Binding-site contacts:
Ligand atom OP1 contacts residue ILE491 of chain 1.A at 3.2 Å.
Ligand atom C5' contacts residue PRO210 of chain 1.A at 3.1 Å (hydrophobic).
Ligand atom C5 contacts residue SER671 of chain 1.A at 3.2 Å.
Ligand atom OP1 contacts residue ARG212 of chain 1.A at 2.7 Å (salt-bridge).
Ligand atom OP1 contacts residue SER495 of chain 1.A at 2.5 Å (h-bond).
Ligand atom OP1 contacts residue THR834 of chain 1.A at 3.4 Å (h-bond).
Ligand atom O4' contacts residue PRO810 of chain 1.A at 3.1 Å.
Ligand atom O2 contacts residue PRO810 of chain 1.A at 3.4 Å.
Ligand atom O3' contacts residue GLN261 of chain 1.A at 3.1 Å (h-bond).
Ligand atom OP1 contacts residue LYS511 of chain 1.A at 3.0 Å.
Ligand atom C4 contacts residue PRO635 of chain 1.A at 3.4 Å (hydrophobic).
Ligand atom C7 contacts residue ARG239 of chain 1.A at 3.2 Å.
Ligand atom C4' contacts residue VAL258 of chain 1.A at 3.5 Å (hydrophobic).
Ligand atom OP2 contacts residue SER464 of chain 1.A at 3.0 Å (h-bond).
Ligand atom O5' contacts residue ARG239 of chain 1.A at 2.9 Å.
Ligand atom O4 contacts residue THR513 of chain 1.A at 3.1 Å.
Ligand atom C2' contacts residue LEU465 of chain 1.A at 3.5 Å (hydrophobic).
Ligand atom C3' contacts residue ARG239 of chain 1.A at 3.4 Å.
Ligand atom C4 contacts residue THR513 of chain 1.A at 3.4 Å.
Ligand atom OP1 contacts residue THR255 of chain 1.A at 3.0 Å (h-bond).
Ligand atom OP2 contacts residue TYR432 of chain 1.A at 2.7 Å (h-bond).
Ligand atom N3 contacts residue TYR432 of chain 1.A at 3.5 Å.
Ligand atom N3 contacts residue PRO635 of chain 1.A at 3.0 Å (h-bond).
Ligand atom O2 contacts residue PRO635 of chain 1.A at 3.2 Å.
Ligand atom C5' contacts residue VAL258 of chain 1.A at 3.4 Å (hydrophobic).
Ligand atom OP1 contacts residue SER833 of chain 1.A at 2.6 Å (h-bond).
Ligand atom O5' contacts residue LYS511 of chain 1.A at 3.3 Å.
Ligand atom C5' contacts residue ARG239 of chain 1.A at 3.4 Å.
Ligand atom OP2 contacts residue HIS463 of chain 1.A at 2.9 Å (h-bond).
Ligand atom C1' contacts residue LYS511 of chain 1.A at 3.3 Å.
Ligand atom OP1 contacts residue ARG211 of chain 1.A at 3.5 Å.
Ligand atom OP2 contacts residue GLY431 of chain 1.A at 3.2 Å.
Ligand atom O4' contacts residue LYS511 of chain 1.A at 3.3 Å.
Ligand atom C2 contacts residue PRO635 of chain 1.A at 3.3 Å (hydrophobic).
Ligand atom OP1 contacts residue THR489 of chain 1.A at 2.7 Å (h-bond).
Ligand atom C4' contacts residue GLY257 of chain 1.A at 3.4 Å.
Ligand atom N4 contacts residue GLU676 of chain 1.A at 3.0 Å.
Ligand atom OP1 contacts residue ARG239 of chain 1.A at 2.9 Å (salt-bridge).
Ligand atom OP1 contacts residue HIS809 of chain 1.A at 3.3 Å (h-bond).
Ligand atom OP1 contacts residue SER464 of chain 1.A at 3.3 Å (h-bond).

The small molecule below binds the protein below.
Small molecule (SMILES): Cc1cn([C@H]2C[C@H](O[P](=O)(O)OC[C@H]3O[C@@H](n4ccc(N)nc4=O)C[C@@H]3O[P](=O)(O)OC[C@H]3O[C@@H](n4ccc(N)nc4=O)C[C@@H]3O[P](=O)(O)OC[C@H]3O[C@@H](n4ccc(N)nc4=O)C[C@@H]3O[P](=O)(O)OC[C@H]3O[C@@H](n4cc(C)c(=O)[nH]c4=O)C[C@@H]3O)[C@@H](CO[P](=O)(O)O[C@H]3C[C@H](n4ccc(N)nc4=O)O[C@@H]3CO[P](=O)(O)O[C@H]3C[C@H](n4cc(C)c(=O)[nH]c4=O)O[C@@H]3CO[P](=O)(O)O[C@H]3C[C@H](n4ccc(N)nc4=O)O[C@@H]3COP(=O)=O)O2)c(=O)[nH]c1=O

Sequence of chain 1.A:
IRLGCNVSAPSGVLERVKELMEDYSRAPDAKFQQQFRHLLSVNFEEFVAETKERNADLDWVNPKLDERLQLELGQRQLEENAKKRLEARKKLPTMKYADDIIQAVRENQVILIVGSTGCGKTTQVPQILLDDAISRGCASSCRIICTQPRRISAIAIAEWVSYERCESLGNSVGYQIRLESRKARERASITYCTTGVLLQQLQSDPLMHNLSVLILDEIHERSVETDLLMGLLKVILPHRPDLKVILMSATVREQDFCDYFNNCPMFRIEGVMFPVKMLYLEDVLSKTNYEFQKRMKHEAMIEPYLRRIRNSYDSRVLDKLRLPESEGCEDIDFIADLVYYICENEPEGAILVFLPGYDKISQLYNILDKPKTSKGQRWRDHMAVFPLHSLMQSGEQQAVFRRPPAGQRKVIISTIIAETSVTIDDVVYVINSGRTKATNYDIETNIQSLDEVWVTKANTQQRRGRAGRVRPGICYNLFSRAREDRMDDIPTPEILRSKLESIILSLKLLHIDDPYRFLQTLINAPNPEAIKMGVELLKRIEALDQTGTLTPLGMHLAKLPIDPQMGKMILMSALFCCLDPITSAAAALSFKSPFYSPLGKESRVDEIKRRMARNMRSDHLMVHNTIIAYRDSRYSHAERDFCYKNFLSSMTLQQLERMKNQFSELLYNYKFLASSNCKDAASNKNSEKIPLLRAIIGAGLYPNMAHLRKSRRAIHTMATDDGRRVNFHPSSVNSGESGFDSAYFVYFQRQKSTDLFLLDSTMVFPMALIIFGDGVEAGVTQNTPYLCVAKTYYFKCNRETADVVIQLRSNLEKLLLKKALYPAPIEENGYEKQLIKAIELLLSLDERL